Binding-site contacts:
Ligand atom CB contacts residue ASN52 of chain 1.A at 3.4 Å.
Ligand atom O contacts residue ASN21 of chain 1.A at 3.0 Å (h-bond).
Ligand atom C contacts residue ASP121 of chain 1.A at 3.5 Å.
Ligand atom CB contacts residue VAL48 of chain 1.A at 3.6 Å (hydrophobic).
Ligand atom O contacts residue LYS82 of chain 1.A at 2.7 Å (salt-bridge).
Ligand atom OG contacts residue ASP121 of chain 1.A at 2.8 Å (salt-bridge).
Ligand atom CZ2 contacts residue GLN89 of chain 1.A at 3.6 Å.
Ligand atom CA contacts residue PHE118 of chain 1.A at 3.6 Å (hydrophobic).
Ligand atom O contacts residue ASN52 of chain 1.A at 3.2 Å (h-bond).
Ligand atom N contacts residue ASN52 of chain 1.A at 3.0 Å (h-bond).
Ligand atom CB contacts residue ASP121 of chain 1.A at 3.4 Å.
Ligand atom O contacts residue I1J1 of chain 1.F at 3.5 Å.
Ligand atom CD contacts residue I1J1 of chain 1.F at 3.4 Å.
Ligand atom N contacts residue ASP121 of chain 1.A at 2.8 Å (salt-bridge).
Ligand atom O contacts residue PHE118 of chain 1.A at 3.5 Å.
Ligand atom CB contacts residue ASN21 of chain 1.A at 3.5 Å.
Ligand atom C contacts residue ASN52 of chain 1.A at 3.6 Å.
Ligand atom CA contacts residue ASN52 of chain 1.A at 3.4 Å.
Ligand atom CG contacts residue TYR36 of chain 1.A at 3.5 Å (hydrophobic).
Ligand atom CG2 contacts residue PHE85 of chain 1.A at 3.5 Å (hydrophobic).
Ligand atom N contacts residue LYS82 of chain 1.A at 3.7 Å.
Ligand atom N contacts residue I1J1 of chain 1.F at 3.2 Å (h-bond).
Ligand atom C contacts residue LEU55 of chain 1.A at 3.4 Å (hydrophobic).
Ligand atom CB contacts residue I1J1 of chain 1.F at 1.7 Å.
Ligand atom O contacts residue I1J1 of chain 1.F at 3.5 Å (h-bond).
Ligand atom O contacts residue PHE86 of chain 1.A at 3.3 Å.
Ligand atom OD1 contacts residue LYS82 of chain 1.A at 2.7 Å (salt-bridge).
Ligand atom CA contacts residue I1J1 of chain 1.F at 2.8 Å.
Ligand atom CD contacts residue PHE24 of chain 1.A at 3.5 Å (hydrophobic).
Ligand atom CA contacts residue ASP121 of chain 1.A at 3.3 Å.
Ligand atom N contacts residue PHE118 of chain 1.A at 3.6 Å.
Ligand atom CH2 contacts residue GLN89 of chain 1.A at 3.4 Å.
Ligand atom CG contacts residue ASN21 of chain 1.A at 3.6 Å.
Ligand atom CZ2 contacts residue PHE85 of chain 1.A at 3.6 Å (hydrophobic).
Ligand atom CB contacts residue TYR36 of chain 1.A at 3.4 Å (hydrophobic).
Ligand atom N contacts residue LEU55 of chain 1.A at 3.4 Å.
Ligand atom CG contacts residue LYS82 of chain 1.A at 3.4 Å.
Ligand atom CD1 contacts residue PHE85 of chain 1.A at 3.5 Å (hydrophobic).
Ligand atom CE2 contacts residue PHE85 of chain 1.A at 3.6 Å (hydrophobic).
Ligand atom CA contacts residue ASN21 of chain 1.A at 3.1 Å.

This small molecule binds to this protein.
Small molecule (SMILES): CC[C@H](C)[C@H](NC(=O)[C@H](CO)NC(=O)[C@H](CO)NC(=O)[C@H](C)NC(=O)[C@H](C)N)C(=O)N[C@@H](CC1=c2ccccc2=NC1)C(=O)N[C@@H](C)C(=O)N1CCC[C@H]1C(=O)N[C@@H](CC(=O)O)C(=O)NCC=O

Sequence of chain 1.A:
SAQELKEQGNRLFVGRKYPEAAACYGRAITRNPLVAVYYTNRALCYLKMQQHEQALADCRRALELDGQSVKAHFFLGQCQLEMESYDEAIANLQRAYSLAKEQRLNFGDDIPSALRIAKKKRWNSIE